Binding-site contacts:
Ligand atom N contacts residue ARG366 of chain 1.A at 3.9 Å.
Ligand atom O2 contacts residue THR79 of chain 1.A at 2.8 Å (h-bond).
Ligand atom N1 contacts residue TYR224 of chain 1.A at 4.0 Å.
Ligand atom C2 contacts residue GLU168 of chain 1.A at 3.5 Å.
Ligand atom O1 contacts residue THR79 of chain 1.A at 3.2 Å (h-bond).
Ligand atom C2 contacts residue ASN167 of chain 1.A at 3.7 Å.
Ligand atom O1 contacts residue TRP510 of chain 1.A at 4.2 Å.
Ligand atom N contacts residue TYR224 of chain 1.A at 3.8 Å.
Ligand atom C3 contacts residue GLU244 of chain 1.A at 3.4 Å.
Ligand atom N contacts residue GLU168 of chain 1.A at 3.6 Å (salt-bridge).
Ligand atom C4 contacts residue GLY34 of chain 1.A at 3.9 Å.
Ligand atom C4 contacts residue GLU244 of chain 1.A at 4.0 Å.
Ligand atom C2 contacts residue TRP121 of chain 1.A at 3.8 Å (hydrophobic).
Ligand atom C5 contacts residue TRP277 of chain 1.A at 4.1 Å (hydrophobic).
Ligand atom C2 contacts residue TRP510 of chain 1.A at 3.9 Å (hydrophobic).
Ligand atom C6 contacts residue ARG366 of chain 1.A at 3.7 Å.
Ligand atom C3 contacts residue THR79 of chain 1.A at 4.0 Å.
Ligand atom C5 contacts residue GLU244 of chain 1.A at 3.4 Å.
Ligand atom C5 contacts residue TYR224 of chain 1.A at 3.7 Å (hydrophobic).
Ligand atom N1 contacts residue GLU244 of chain 1.A at 2.5 Å (salt-bridge).
Ligand atom O2 contacts residue TRP510 of chain 1.A at 4.0 Å.
Ligand atom C6 contacts residue TRP277 of chain 1.A at 4.2 Å (hydrophobic).
Ligand atom O contacts residue SER247 of chain 1.A at 2.7 Å (h-bond).
Ligand atom C6 contacts residue TYR289 of chain 1.A at 3.7 Å (hydrophobic).
Ligand atom O contacts residue TYR289 of chain 1.A at 3.9 Å.
Ligand atom O contacts residue TYR224 of chain 1.A at 3.6 Å.
Ligand atom N contacts residue GLU244 of chain 1.A at 3.2 Å (salt-bridge).
Ligand atom O1 contacts residue THR78 of chain 1.A at 3.6 Å (h-bond).
Ligand atom O1 contacts residue GLY34 of chain 1.A at 2.5 Å (h-bond).
Ligand atom C3 contacts residue TRP121 of chain 1.A at 3.9 Å (hydrophobic).
Ligand atom O contacts residue ARG366 of chain 1.A at 3.0 Å (salt-bridge).
Ligand atom C4 contacts residue TRP277 of chain 1.A at 3.7 Å (hydrophobic).
Ligand atom C4 contacts residue THR79 of chain 1.A at 3.7 Å.
Ligand atom C6 contacts residue SER247 of chain 1.A at 3.8 Å.
Ligand atom O1 contacts residue TRP277 of chain 1.A at 3.8 Å.
Ligand atom N1 contacts residue GLU168 of chain 1.A at 2.7 Å (salt-bridge).
Ligand atom C2 contacts residue GLU244 of chain 1.A at 3.3 Å.
Ligand atom O1 contacts residue TRP121 of chain 1.A at 3.0 Å (h-bond).
Ligand atom C3 contacts residue GLY34 of chain 1.A at 3.5 Å.
Ligand atom C3 contacts residue TRP277 of chain 1.A at 3.9 Å (hydrophobic).

Sequence of chain 1.A:
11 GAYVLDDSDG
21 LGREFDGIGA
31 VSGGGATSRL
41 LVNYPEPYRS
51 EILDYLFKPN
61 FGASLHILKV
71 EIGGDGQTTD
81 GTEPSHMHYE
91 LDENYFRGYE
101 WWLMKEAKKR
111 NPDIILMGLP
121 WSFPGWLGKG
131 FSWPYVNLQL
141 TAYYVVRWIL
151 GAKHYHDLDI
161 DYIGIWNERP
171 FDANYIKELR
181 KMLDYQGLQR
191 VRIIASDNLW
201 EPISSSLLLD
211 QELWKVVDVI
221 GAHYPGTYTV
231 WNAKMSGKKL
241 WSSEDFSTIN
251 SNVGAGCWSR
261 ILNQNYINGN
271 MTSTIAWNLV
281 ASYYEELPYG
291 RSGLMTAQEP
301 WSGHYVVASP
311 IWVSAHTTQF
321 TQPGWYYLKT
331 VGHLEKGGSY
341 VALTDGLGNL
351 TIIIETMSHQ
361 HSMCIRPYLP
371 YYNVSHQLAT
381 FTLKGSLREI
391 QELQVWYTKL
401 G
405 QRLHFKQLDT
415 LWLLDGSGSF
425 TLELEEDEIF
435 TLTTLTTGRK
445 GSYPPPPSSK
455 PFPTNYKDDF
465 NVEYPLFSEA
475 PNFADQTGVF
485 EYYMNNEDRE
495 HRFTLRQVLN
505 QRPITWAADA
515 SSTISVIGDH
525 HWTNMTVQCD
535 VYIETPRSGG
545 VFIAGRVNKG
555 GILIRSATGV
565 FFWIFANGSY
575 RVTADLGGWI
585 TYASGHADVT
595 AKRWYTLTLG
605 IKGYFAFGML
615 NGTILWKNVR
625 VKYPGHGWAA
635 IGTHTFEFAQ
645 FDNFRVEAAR

This protein binds this small molecule.
Small molecule (SMILES): OC[C@H]1NNC[C@@H](O)[C@H]1O